Binding-site contacts:
Ligand atom I2 contacts residue HIS148 of chain 1.A at 3.8 Å.
Ligand atom OH contacts residue ARG56 of chain 1.A at 3.6 Å (salt-bridge).
Ligand atom I2 contacts residue SER146 of chain 1.A at 3.4 Å.
Ligand atom CG contacts residue HIS148 of chain 1.A at 4.0 Å.
Ligand atom CE1 contacts residue ALA19 of chain 1.A at 3.8 Å (hydrophobic).
Ligand atom CB contacts residue LEU13 of chain 1.A at 3.6 Å (hydrophobic).
Ligand atom I2 contacts residue VAL147 of chain 1.A at 3.9 Å.
Ligand atom OH contacts residue ALA19 of chain 1.A at 3.7 Å.
Ligand atom CB contacts residue HIS148 of chain 1.A at 3.5 Å.
Ligand atom CT contacts residue ASP52 of chain 1.A at 3.9 Å.
Ligand atom OH contacts residue SER146 of chain 1.A at 2.8 Å (h-bond).
Ligand atom CD2 contacts residue HIS148 of chain 1.A at 3.7 Å.
Ligand atom CG contacts residue LEU13 of chain 1.A at 3.7 Å (hydrophobic).
Ligand atom CE1 contacts residue LEU13 of chain 1.A at 4.2 Å (hydrophobic).
Ligand atom OT2 contacts residue LYS54 of chain 1.A at 3.0 Å (salt-bridge).
Ligand atom CD2 contacts residue LEU13 of chain 1.A at 4.3 Å (hydrophobic).
Ligand atom CZ contacts residue ALA19 of chain 1.A at 3.5 Å (hydrophobic).
Ligand atom CAN contacts residue LEU13 of chain 1.A at 3.6 Å (hydrophobic).
Ligand atom CT contacts residue ARG105 of chain 1.A at 4.3 Å.
Ligand atom I1 contacts residue THR11 of chain 1.A at 4.3 Å.
Ligand atom CD1 contacts residue ALA19 of chain 1.A at 4.4 Å (hydrophobic).
Ligand atom OT2 contacts residue ASP52 of chain 1.A at 3.0 Å (salt-bridge).
Ligand atom OT1 contacts residue LYS54 of chain 1.A at 3.1 Å.
Ligand atom CT contacts residue LYS54 of chain 1.A at 3.4 Å.
Ligand atom ON contacts residue HIS148 of chain 1.A at 3.3 Å.
Ligand atom OT2 contacts residue ARG105 of chain 1.A at 3.1 Å (salt-bridge).
Ligand atom CZ contacts residue SER146 of chain 1.A at 3.9 Å.
Ligand atom CN contacts residue LEU13 of chain 1.A at 3.9 Å (hydrophobic).
Ligand atom CN contacts residue HIS148 of chain 1.A at 4.5 Å.
Ligand atom N contacts residue LEU13 of chain 1.A at 3.9 Å.
Ligand atom CE2 contacts residue ALA19 of chain 1.A at 4.0 Å (hydrophobic).
Ligand atom CE2 contacts residue LYS54 of chain 1.A at 4.3 Å.
Ligand atom I2 contacts residue LYS54 of chain 1.A at 3.6 Å.
Ligand atom OT1 contacts residue ASP52 of chain 1.A at 4.5 Å.
Ligand atom CE2 contacts residue HIS148 of chain 1.A at 4.4 Å.
Ligand atom CE2 contacts residue SER146 of chain 1.A at 4.4 Å.
Ligand atom CD1 contacts residue LEU13 of chain 1.A at 3.6 Å (hydrophobic).
Ligand atom I1 contacts residue ALA19 of chain 1.A at 4.3 Å.
Ligand atom ON contacts residue LEU13 of chain 1.A at 3.7 Å.

Sequence of chain 1.A:
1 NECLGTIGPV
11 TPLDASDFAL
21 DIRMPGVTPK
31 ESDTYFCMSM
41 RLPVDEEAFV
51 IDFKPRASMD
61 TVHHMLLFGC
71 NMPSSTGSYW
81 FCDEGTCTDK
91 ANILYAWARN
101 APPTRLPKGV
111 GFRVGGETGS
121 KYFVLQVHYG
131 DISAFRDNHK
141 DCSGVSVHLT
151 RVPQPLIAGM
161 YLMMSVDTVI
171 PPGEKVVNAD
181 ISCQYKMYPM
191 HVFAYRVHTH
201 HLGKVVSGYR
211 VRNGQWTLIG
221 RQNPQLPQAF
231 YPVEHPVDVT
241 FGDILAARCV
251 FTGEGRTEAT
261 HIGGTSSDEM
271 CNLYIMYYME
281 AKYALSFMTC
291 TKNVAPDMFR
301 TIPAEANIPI

This small molecule binds to this protein.
Small molecule (SMILES): CC(=O)N[C@@H](Cc1cc(I)c(O)c(I)c1)C(=O)NCC(=O)O